Binding-site contacts:
Ligand atom O7 contacts residue THR568 of chain 1.A at 4.3 Å.
Ligand atom C7 contacts residue ASN318 of chain 1.A at 4.2 Å.
Ligand atom O3 contacts residue ASN318 of chain 1.A at 3.6 Å.
Ligand atom O5 contacts residue ASN318 of chain 1.A at 2.4 Å (h-bond).
Ligand atom C3 contacts residue ASN318 of chain 1.A at 3.5 Å.
Ligand atom N2 contacts residue ASN318 of chain 1.A at 3.4 Å (h-bond).
Ligand atom C5 contacts residue ASN318 of chain 1.A at 3.8 Å.
Ligand atom C4 contacts residue ASN318 of chain 1.A at 4.2 Å.
Ligand atom C1 contacts residue ASN318 of chain 1.A at 1.4 Å.
Ligand atom C8 contacts residue GLN567 of chain 1.A at 4.3 Å.
Ligand atom C2 contacts residue GLN567 of chain 1.A at 4.4 Å.
Ligand atom C7 contacts residue GLN567 of chain 1.A at 3.2 Å.
Ligand atom C1 contacts residue GLN567 of chain 1.A at 4.4 Å.
Ligand atom N2 contacts residue GLN567 of chain 1.A at 3.3 Å (h-bond).
Ligand atom C8 contacts residue ASN318 of chain 1.A at 4.3 Å.
Ligand atom O7 contacts residue GLN567 of chain 1.A at 2.8 Å (h-bond).
Ligand atom C2 contacts residue ASN318 of chain 1.A at 2.4 Å.

Sequence of chain 1.A:
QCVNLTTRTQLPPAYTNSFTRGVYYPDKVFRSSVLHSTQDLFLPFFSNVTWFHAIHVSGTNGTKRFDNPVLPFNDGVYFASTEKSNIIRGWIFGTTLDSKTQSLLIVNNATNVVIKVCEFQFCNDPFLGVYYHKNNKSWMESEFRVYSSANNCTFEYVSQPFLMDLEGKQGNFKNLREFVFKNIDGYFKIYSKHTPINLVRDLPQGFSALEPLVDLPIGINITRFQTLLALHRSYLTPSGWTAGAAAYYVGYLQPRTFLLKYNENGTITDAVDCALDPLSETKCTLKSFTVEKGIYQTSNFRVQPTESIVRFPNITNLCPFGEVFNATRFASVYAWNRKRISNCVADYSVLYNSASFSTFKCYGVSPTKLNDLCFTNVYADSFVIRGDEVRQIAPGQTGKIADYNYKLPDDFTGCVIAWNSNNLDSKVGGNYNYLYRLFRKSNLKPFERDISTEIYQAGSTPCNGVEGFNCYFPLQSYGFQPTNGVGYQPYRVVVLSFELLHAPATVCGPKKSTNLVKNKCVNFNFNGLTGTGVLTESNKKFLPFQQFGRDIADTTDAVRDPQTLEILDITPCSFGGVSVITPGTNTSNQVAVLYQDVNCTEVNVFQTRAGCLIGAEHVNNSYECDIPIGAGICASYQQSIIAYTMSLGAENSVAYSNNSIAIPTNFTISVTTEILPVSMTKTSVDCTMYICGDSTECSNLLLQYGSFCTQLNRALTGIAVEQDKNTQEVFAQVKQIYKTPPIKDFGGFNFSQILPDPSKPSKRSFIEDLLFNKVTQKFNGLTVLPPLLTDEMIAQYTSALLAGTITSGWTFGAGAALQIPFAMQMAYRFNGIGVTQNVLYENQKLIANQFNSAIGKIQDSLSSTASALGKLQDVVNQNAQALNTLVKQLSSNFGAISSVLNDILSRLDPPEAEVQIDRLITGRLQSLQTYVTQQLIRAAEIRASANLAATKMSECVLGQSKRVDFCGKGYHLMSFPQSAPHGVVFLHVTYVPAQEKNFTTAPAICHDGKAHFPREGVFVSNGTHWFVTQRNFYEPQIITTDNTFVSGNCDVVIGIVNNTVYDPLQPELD

The protein below binds the small molecule below.
Small molecule (SMILES): CC(=O)N[C@@H]1[C@@H](O)[C@H](O)[C@@H](CO)O[C@H]1O